Sequence of chain 1.F:
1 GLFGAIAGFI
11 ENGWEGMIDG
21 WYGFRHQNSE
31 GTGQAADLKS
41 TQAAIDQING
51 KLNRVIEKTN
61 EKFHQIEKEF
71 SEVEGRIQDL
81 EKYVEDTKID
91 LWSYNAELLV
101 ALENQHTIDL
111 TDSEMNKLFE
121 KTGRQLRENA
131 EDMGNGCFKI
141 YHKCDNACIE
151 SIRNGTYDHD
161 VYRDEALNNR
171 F

This protein binds this small molecule.
Small molecule (SMILES): CC(=O)N[C@H]1[C@H](O[C@H]2[C@H](O)[C@@H](NC(C)=O)CO[C@@H]2CO)O[C@H](CO)[C@@H](O)[C@@H]1O

Sequence of chain 1.E:
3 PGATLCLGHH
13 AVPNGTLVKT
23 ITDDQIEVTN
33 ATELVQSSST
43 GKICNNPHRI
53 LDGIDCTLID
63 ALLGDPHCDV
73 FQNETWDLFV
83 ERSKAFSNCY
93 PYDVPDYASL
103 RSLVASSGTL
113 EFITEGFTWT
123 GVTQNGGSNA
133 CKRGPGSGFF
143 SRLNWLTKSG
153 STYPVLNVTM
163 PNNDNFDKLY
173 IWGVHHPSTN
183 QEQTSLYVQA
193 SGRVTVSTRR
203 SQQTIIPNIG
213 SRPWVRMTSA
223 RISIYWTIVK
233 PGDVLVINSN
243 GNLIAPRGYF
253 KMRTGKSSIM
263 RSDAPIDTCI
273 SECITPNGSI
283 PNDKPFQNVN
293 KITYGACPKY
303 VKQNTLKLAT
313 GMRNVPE

Binding-site contacts:
Ligand atom C1 contacts residue ASN292 of chain 1.E at 4.1 Å.
Ligand atom O5 contacts residue ASN292 of chain 1.E at 3.7 Å.
Ligand atom C5 contacts residue ASN292 of chain 1.E at 3.8 Å.
Ligand atom C3 contacts residue ASN279 of chain 1.E at 3.8 Å.
Ligand atom C7 contacts residue VAL291 of chain 1.E at 4.4 Å (hydrophobic).
Ligand atom N2 contacts residue VAL291 of chain 1.E at 3.6 Å.
Ligand atom C2 contacts residue ASN279 of chain 1.E at 2.5 Å.
Ligand atom C5 contacts residue ASN279 of chain 1.E at 3.6 Å.
Ligand atom C8 contacts residue VAL291 of chain 1.E at 4.4 Å (hydrophobic).
Ligand atom C6 contacts residue GLU69 of chain 1.F at 4.3 Å.
Ligand atom C2 contacts residue VAL291 of chain 1.E at 4.0 Å (hydrophobic).
Ligand atom O5 contacts residue ASN279 of chain 1.E at 2.3 Å (h-bond).
Ligand atom C8 contacts residue SER39 of chain 1.E at 3.5 Å.
Ligand atom C6 contacts residue ASN292 of chain 1.E at 4.0 Å.
Ligand atom C3 contacts residue VAL291 of chain 1.E at 4.1 Å (hydrophobic).
Ligand atom C1 contacts residue VAL291 of chain 1.E at 3.6 Å (hydrophobic).
Ligand atom C7 contacts residue ASN279 of chain 1.E at 3.3 Å.
Ligand atom C4 contacts residue ASN279 of chain 1.E at 4.1 Å.
Ligand atom N2 contacts residue ASN279 of chain 1.E at 3.0 Å (h-bond).
Ligand atom O7 contacts residue ASN279 of chain 1.E at 3.1 Å (h-bond).
Ligand atom C8 contacts residue GLU69 of chain 1.F at 3.5 Å.
Ligand atom C1 contacts residue ASN279 of chain 1.E at 1.4 Å.